The protein below binds the small molecule below.
Small molecule (SMILES): N[C@@H](Cc1conc1O)C(=O)O

Binding-site contacts:
Ligand atom C43 contacts residue THR91 of chain 2.D at 3.7 Å.
Ligand atom C42 contacts residue TYR61 of chain 2.D at 4.0 Å (hydrophobic).
Ligand atom C41 contacts residue TYR61 of chain 2.D at 3.7 Å (hydrophobic).
Ligand atom C4 contacts residue GLU193 of chain 2.D at 3.5 Å.
Ligand atom C5 contacts residue GLU193 of chain 2.D at 3.4 Å.
Ligand atom O41 contacts residue PRO89 of chain 2.D at 3.9 Å.
Ligand atom C5 contacts residue TYR61 of chain 2.D at 3.7 Å (hydrophobic).
Ligand atom O42 contacts residue GLY141 of chain 2.D at 3.2 Å.
Ligand atom C3 contacts residue GLU193 of chain 2.D at 3.8 Å.
Ligand atom C42 contacts residue GLU193 of chain 2.D at 3.3 Å.
Ligand atom C43 contacts residue TYR61 of chain 2.D at 3.6 Å (hydrophobic).
Ligand atom C41 contacts residue LEU138 of chain 2.D at 4.0 Å (hydrophobic).
Ligand atom C43 contacts residue ARG96 of chain 2.D at 3.5 Å.
Ligand atom O41 contacts residue TYR61 of chain 2.D at 3.4 Å.
Ligand atom C42 contacts residue PRO89 of chain 2.D at 4.1 Å (hydrophobic).
Ligand atom O42 contacts residue ARG96 of chain 2.D at 2.9 Å (salt-bridge).
Ligand atom O1 contacts residue MET196 of chain 2.D at 3.4 Å (h-bond).
Ligand atom C5 contacts residue MET196 of chain 2.D at 3.6 Å (hydrophobic).
Ligand atom N1 contacts residue TYR220 of chain 2.D at 3.7 Å.
Ligand atom O41 contacts residue ARG96 of chain 2.D at 2.7 Å (salt-bridge).
Ligand atom O41 contacts residue THR91 of chain 2.D at 3.1 Å (h-bond).
Ligand atom C4 contacts residue TYR61 of chain 2.D at 4.2 Å (hydrophobic).
Ligand atom C42 contacts residue THR91 of chain 2.D at 3.4 Å.
Ligand atom C3 contacts residue THR143 of chain 2.D at 3.6 Å.
Ligand atom N1 contacts residue THR91 of chain 2.D at 2.9 Å (h-bond).
Ligand atom N2 contacts residue GLU193 of chain 2.D at 3.2 Å (salt-bridge).
Ligand atom N1 contacts residue TYR61 of chain 2.D at 3.8 Å.
Ligand atom C41 contacts residue GLU193 of chain 2.D at 4.1 Å.
Ligand atom O42 contacts residue SER142 of chain 2.D at 2.9 Å (h-bond).
Ligand atom O31 contacts residue THR143 of chain 2.D at 2.6 Å (h-bond).
Ligand atom C4 contacts residue LEU138 of chain 2.D at 4.1 Å (hydrophobic).
Ligand atom N1 contacts residue PRO89 of chain 2.D at 2.9 Å (h-bond).
Ligand atom C43 contacts residue SER142 of chain 2.D at 3.2 Å.
Ligand atom N1 contacts residue GLU193 of chain 2.D at 2.7 Å (salt-bridge).
Ligand atom O42 contacts residue TYR61 of chain 2.D at 3.5 Å.
Ligand atom C42 contacts residue SER142 of chain 2.D at 3.3 Å.
Ligand atom O41 contacts residue SER142 of chain 2.D at 3.8 Å.
Ligand atom O1 contacts residue GLU193 of chain 2.D at 3.4 Å (salt-bridge).
Ligand atom N2 contacts residue LEU192 of chain 2.D at 3.8 Å.
Ligand atom O41 contacts residue LEU90 of chain 2.D at 3.8 Å.

Sequence of chain 2.D:
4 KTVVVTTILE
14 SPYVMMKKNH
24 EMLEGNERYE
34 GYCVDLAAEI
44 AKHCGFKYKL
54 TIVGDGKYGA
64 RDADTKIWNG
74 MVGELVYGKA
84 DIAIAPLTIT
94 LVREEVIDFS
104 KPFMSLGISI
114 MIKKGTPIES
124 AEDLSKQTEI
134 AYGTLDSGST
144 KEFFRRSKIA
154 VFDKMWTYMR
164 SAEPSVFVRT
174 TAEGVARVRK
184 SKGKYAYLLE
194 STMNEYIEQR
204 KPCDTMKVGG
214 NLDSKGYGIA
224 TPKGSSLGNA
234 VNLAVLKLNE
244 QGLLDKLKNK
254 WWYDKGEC